Sequence of chain 1.A:
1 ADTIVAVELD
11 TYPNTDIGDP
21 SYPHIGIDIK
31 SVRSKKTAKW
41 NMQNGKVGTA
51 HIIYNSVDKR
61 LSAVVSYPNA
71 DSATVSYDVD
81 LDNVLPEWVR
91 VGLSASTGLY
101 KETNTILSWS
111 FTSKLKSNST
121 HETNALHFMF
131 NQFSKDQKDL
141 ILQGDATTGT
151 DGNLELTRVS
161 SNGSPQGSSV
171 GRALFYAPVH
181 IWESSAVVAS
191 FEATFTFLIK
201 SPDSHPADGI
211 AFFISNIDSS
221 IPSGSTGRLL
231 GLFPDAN

The protein below binds the small molecule below.
Small molecule (SMILES): CO[C@H]1O[C@H](CO)[C@@H](O)[C@H](O)[C@@H]1O

Binding-site contacts:
Ligand atom O6 contacts residue ASP208 of chain 1.A at 2.9 Å (salt-bridge).
Ligand atom O4 contacts residue ASN14 of chain 1.A at 3.0 Å (h-bond).
Ligand atom O3 contacts residue GLY227 of chain 1.A at 3.5 Å.
Ligand atom O5 contacts residue GLY98 of chain 1.A at 4.0 Å.
Ligand atom C4 contacts residue ASN14 of chain 1.A at 4.2 Å.
Ligand atom O6 contacts residue LEU99 of chain 1.A at 3.1 Å (h-bond).
Ligand atom C4 contacts residue GLY227 of chain 1.A at 3.8 Å.
Ligand atom C4 contacts residue ASP208 of chain 1.A at 3.4 Å.
Ligand atom C6 contacts residue ALA207 of chain 1.A at 3.7 Å (hydrophobic).
Ligand atom O2 contacts residue LEU99 of chain 1.A at 4.0 Å.
Ligand atom C5 contacts residue LEU99 of chain 1.A at 4.1 Å (hydrophobic).
Ligand atom C5 contacts residue ASP208 of chain 1.A at 4.1 Å.
Ligand atom C7 contacts residue LEU99 of chain 1.A at 4.1 Å (hydrophobic).
Ligand atom O6 contacts residue ALA207 of chain 1.A at 3.4 Å.
Ligand atom C3 contacts residue GLY227 of chain 1.A at 4.1 Å.
Ligand atom C6 contacts residue TYR12 of chain 1.A at 3.9 Å (hydrophobic).
Ligand atom O6 contacts residue TYR100 of chain 1.A at 3.0 Å (h-bond).
Ligand atom C6 contacts residue TYR100 of chain 1.A at 4.0 Å (hydrophobic).
Ligand atom C5 contacts residue TYR12 of chain 1.A at 4.2 Å (hydrophobic).
Ligand atom O4 contacts residue ASP208 of chain 1.A at 2.6 Å (salt-bridge).
Ligand atom O6 contacts residue GLY98 of chain 1.A at 3.4 Å.
Ligand atom C6 contacts residue ASP208 of chain 1.A at 3.4 Å.
Ligand atom O4 contacts residue TYR12 of chain 1.A at 4.0 Å.
Ligand atom O4 contacts residue ARG228 of chain 1.A at 3.2 Å (salt-bridge).
Ligand atom C3 contacts residue ASN14 of chain 1.A at 4.4 Å.
Ligand atom C6 contacts residue LEU99 of chain 1.A at 4.1 Å (hydrophobic).
Ligand atom O4 contacts residue GLY227 of chain 1.A at 4.0 Å.
Ligand atom O2 contacts residue GLY227 of chain 1.A at 3.7 Å.
Ligand atom O2 contacts residue GLY98 of chain 1.A at 3.5 Å.
Ligand atom O3 contacts residue THR226 of chain 1.A at 4.4 Å.
Ligand atom C1 contacts residue LEU99 of chain 1.A at 3.8 Å (hydrophobic).
Ligand atom O5 contacts residue LEU99 of chain 1.A at 3.0 Å (h-bond).
Ligand atom O5 contacts residue TYR100 of chain 1.A at 4.3 Å.
Ligand atom O3 contacts residue ARG228 of chain 1.A at 2.9 Å (salt-bridge).
Ligand atom C3 contacts residue ARG228 of chain 1.A at 3.9 Å.
Ligand atom C4 contacts residue ARG228 of chain 1.A at 3.7 Å.